Binding-site contacts:
Ligand atom O8 contacts residue ARG37 of chain 1.A at 2.7 Å (salt-bridge).
Ligand atom C4 contacts residue ASP70 of chain 1.A at 3.9 Å.
Ligand atom C1 contacts residue GLU38 of chain 1.A at 3.3 Å.
Ligand atom C2 contacts residue ASP70 of chain 1.A at 3.3 Å.
Ligand atom O14 contacts residue ASP70 of chain 1.A at 3.9 Å.
Ligand atom C6 contacts residue TYR324 of chain 1.A at 3.1 Å (hydrophobic).
Ligand atom C39 contacts residue ILE142 of chain 1.A at 3.9 Å (hydrophobic).
Ligand atom C38 contacts residue ARG212 of chain 1.A at 3.7 Å.
Ligand atom O9 contacts residue ASP70 of chain 1.A at 3.1 Å (salt-bridge).
Ligand atom N27 contacts residue TRP98 of chain 1.A at 2.9 Å (h-bond).
Ligand atom C36 contacts residue ARG144 of chain 1.A at 3.9 Å.
Ligand atom C15 contacts residue TRP98 of chain 1.A at 3.8 Å (hydrophobic).
Ligand atom N27 contacts residue LEU53 of chain 1.A at 3.7 Å.
Ligand atom O7 contacts residue TYR324 of chain 1.A at 3.2 Å (h-bond).
Ligand atom C26 contacts residue GLU38 of chain 1.A at 3.6 Å.
Ligand atom C3 contacts residue GLU197 of chain 1.A at 3.9 Å.
Ligand atom O8 contacts residue TYR324 of chain 1.A at 3.3 Å (h-bond).
Ligand atom N27 contacts residue GLU147 of chain 1.A at 3.0 Å (salt-bridge).
Ligand atom C5 contacts residue TYR324 of chain 1.A at 3.5 Å (hydrophobic).
Ligand atom C37 contacts residue GLU197 of chain 1.A at 3.5 Å.
Ligand atom C6 contacts residue ARG290 of chain 1.A at 3.6 Å.
Ligand atom N30 contacts residue ASP70 of chain 1.A at 3.1 Å (salt-bridge).
Ligand atom C4 contacts residue TYR324 of chain 1.A at 3.7 Å (hydrophobic).
Ligand atom N30 contacts residue GLU38 of chain 1.A at 3.4 Å (salt-bridge).
Ligand atom C38 contacts residue GLU196 of chain 1.A at 3.6 Å.
Ligand atom O7 contacts residue ARG290 of chain 1.A at 2.9 Å (salt-bridge).
Ligand atom C1 contacts residue TYR324 of chain 1.A at 3.2 Å (hydrophobic).
Ligand atom N30 contacts residue ARG75 of chain 1.A at 3.6 Å (salt-bridge).
Ligand atom N25 contacts residue GLU38 of chain 1.A at 3.8 Å.
Ligand atom O8 contacts residue ARG290 of chain 1.A at 2.8 Å (salt-bridge).
Ligand atom C5 contacts residue ASP70 of chain 1.A at 3.7 Å.
Ligand atom N27 contacts residue GLU38 of chain 1.A at 3.8 Å.
Ligand atom C1 contacts residue ARG37 of chain 1.A at 3.8 Å.
Ligand atom C3 contacts residue TYR324 of chain 1.A at 3.7 Å (hydrophobic).
Ligand atom C39 contacts residue ARG71 of chain 1.A at 4.0 Å.
Ligand atom C26 contacts residue TRP98 of chain 1.A at 3.9 Å (hydrophobic).
Ligand atom O7 contacts residue ARG212 of chain 1.A at 3.3 Å (salt-bridge).
Ligand atom O14 contacts residue ARG71 of chain 1.A at 2.9 Å (salt-bridge).
Ligand atom C1 contacts residue ASP70 of chain 1.A at 3.3 Å.
Ligand atom C6 contacts residue ARG37 of chain 1.A at 3.6 Å.

Sequence of chain 1.A:
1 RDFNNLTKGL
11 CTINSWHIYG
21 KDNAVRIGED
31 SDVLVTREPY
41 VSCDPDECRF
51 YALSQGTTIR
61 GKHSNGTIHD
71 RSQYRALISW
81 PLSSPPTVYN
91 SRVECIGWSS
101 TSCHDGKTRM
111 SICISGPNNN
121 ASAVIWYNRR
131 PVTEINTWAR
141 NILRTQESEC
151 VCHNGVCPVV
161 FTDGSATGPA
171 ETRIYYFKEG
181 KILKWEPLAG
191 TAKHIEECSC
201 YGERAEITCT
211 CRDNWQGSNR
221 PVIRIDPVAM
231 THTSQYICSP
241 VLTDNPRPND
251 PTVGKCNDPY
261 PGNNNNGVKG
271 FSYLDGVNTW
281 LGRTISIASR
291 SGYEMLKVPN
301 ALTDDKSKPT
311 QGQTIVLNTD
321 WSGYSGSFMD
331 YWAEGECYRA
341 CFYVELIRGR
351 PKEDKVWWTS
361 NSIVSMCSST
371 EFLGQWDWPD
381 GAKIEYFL

This small molecule binds to this protein.
Small molecule (SMILES): CCC(CC)[C@H](NC(C)=O)[C@@H]1[C@H](O)[C@@H](C(=O)O)C[C@H]1NC(=N)N